Sequence of chain 1.H:
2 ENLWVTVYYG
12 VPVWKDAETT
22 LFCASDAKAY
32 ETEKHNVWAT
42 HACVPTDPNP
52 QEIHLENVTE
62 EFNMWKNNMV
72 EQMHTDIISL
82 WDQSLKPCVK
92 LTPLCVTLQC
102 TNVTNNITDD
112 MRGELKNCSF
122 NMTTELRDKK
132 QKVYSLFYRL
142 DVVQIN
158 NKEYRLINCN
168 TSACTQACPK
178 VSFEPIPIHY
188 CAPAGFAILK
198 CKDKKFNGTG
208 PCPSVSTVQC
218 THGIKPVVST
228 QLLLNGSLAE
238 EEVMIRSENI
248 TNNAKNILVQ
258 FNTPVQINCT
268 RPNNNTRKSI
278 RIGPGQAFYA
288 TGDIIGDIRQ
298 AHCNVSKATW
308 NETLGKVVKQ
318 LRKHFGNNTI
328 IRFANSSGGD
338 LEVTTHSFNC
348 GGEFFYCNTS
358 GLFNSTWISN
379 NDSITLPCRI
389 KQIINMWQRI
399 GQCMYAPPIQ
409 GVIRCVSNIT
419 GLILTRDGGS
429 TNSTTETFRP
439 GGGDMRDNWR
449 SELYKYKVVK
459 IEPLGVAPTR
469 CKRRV

Binding-site contacts:
Ligand atom O7 contacts residue ASN118 of chain 1.H at 4.4 Å.
Ligand atom C8 contacts residue ASP290 of chain 1.H at 3.0 Å.
Ligand atom C7 contacts residue ASN118 of chain 1.H at 3.9 Å.
Ligand atom C3 contacts residue TYR135 of chain 1.H at 4.3 Å (hydrophobic).
Ligand atom O7 contacts residue TYR135 of chain 1.H at 2.7 Å (h-bond).
Ligand atom C2 contacts residue ASN118 of chain 1.H at 2.5 Å.
Ligand atom C5 contacts residue ASN118 of chain 1.H at 3.7 Å.
Ligand atom O5 contacts residue ASN118 of chain 1.H at 2.4 Å (h-bond).
Ligand atom C8 contacts residue TYR135 of chain 1.H at 3.6 Å (hydrophobic).
Ligand atom C1 contacts residue ASN118 of chain 1.H at 1.4 Å.
Ligand atom N2 contacts residue TYR135 of chain 1.H at 4.2 Å.
Ligand atom C7 contacts residue TYR135 of chain 1.H at 3.4 Å (hydrophobic).
Ligand atom C3 contacts residue ASN118 of chain 1.H at 3.8 Å.
Ligand atom C7 contacts residue ASP290 of chain 1.H at 3.8 Å.
Ligand atom C4 contacts residue ASN118 of chain 1.H at 4.2 Å.
Ligand atom C8 contacts residue VAL104 of chain 1.H at 4.4 Å (hydrophobic).
Ligand atom N2 contacts residue LEU137 of chain 1.H at 4.4 Å.
Ligand atom N2 contacts residue ASP290 of chain 1.H at 4.3 Å.
Ligand atom O7 contacts residue ASP290 of chain 1.H at 4.4 Å.
Ligand atom N2 contacts residue ASN118 of chain 1.H at 2.9 Å (h-bond).
Ligand atom C8 contacts residue LEU137 of chain 1.H at 3.9 Å (hydrophobic).

The small molecule below binds the protein below.
Small molecule (SMILES): CC(=O)N[C@H]1[C@H](O[C@H]2[C@H](O)[C@@H](NC(C)=O)CO[C@@H]2CO)O[C@H](CO)[C@@H](O[C@@H]2O[C@H](CO)[C@@H](O)[C@H](O)[C@@H]2O)[C@@H]1O